Binding-site contacts:
Ligand atom C11 contacts residue GLY550 of chain 1.A at 3.5 Å.
Ligand atom C2 contacts residue PHE383 of chain 1.B at 3.5 Å (hydrophobic).
Ligand atom C9 contacts residue VAL551 of chain 1.A at 4.0 Å (hydrophobic).
Ligand atom C contacts residue PHE383 of chain 1.B at 3.7 Å (hydrophobic).
Ligand atom C14 contacts residue SER330 of chain 1.B at 3.3 Å.
Ligand atom C contacts residue ASP521 of chain 1.A at 3.4 Å.
Ligand atom C6 contacts residue PHE383 of chain 1.B at 3.5 Å (hydrophobic).
Ligand atom C7 contacts residue ASP523 of chain 1.A at 3.7 Å.
Ligand atom C9 contacts residue THR552 of chain 1.A at 3.7 Å.
Ligand atom C5 contacts residue TYR331 of chain 1.B at 3.8 Å (hydrophobic).
Ligand atom C16 contacts residue TYR331 of chain 1.B at 3.8 Å (hydrophobic).
Ligand atom C13 contacts residue VAL356 of chain 1.B at 3.5 Å (hydrophobic).
Ligand atom C12 contacts residue TYR326 of chain 1.B at 3.9 Å (hydrophobic).
Ligand atom C6 contacts residue THR552 of chain 1.A at 3.6 Å.
Ligand atom C2 contacts residue VAL498 of chain 1.A at 3.9 Å (hydrophobic).
Ligand atom C15 contacts residue SER330 of chain 1.B at 3.6 Å.
Ligand atom C7 contacts residue THR552 of chain 1.A at 3.8 Å.
Ligand atom C16 contacts residue GLY329 of chain 1.B at 3.9 Å.
Ligand atom C12 contacts residue PHE383 of chain 1.B at 4.0 Å (hydrophobic).
Ligand atom N1 contacts residue ASP521 of chain 1.A at 2.7 Å (salt-bridge).
Ligand atom C2 contacts residue ASP521 of chain 1.A at 3.5 Å.
Ligand atom C14 contacts residue VAL356 of chain 1.B at 3.6 Å (hydrophobic).
Ligand atom C13 contacts residue ILE381 of chain 1.B at 3.6 Å (hydrophobic).
Ligand atom C13 contacts residue PHE324 of chain 1.B at 3.9 Å (hydrophobic).
Ligand atom C14 contacts residue TYR331 of chain 1.B at 4.0 Å (hydrophobic).
Ligand atom C10 contacts residue ASP523 of chain 1.A at 3.7 Å.
Ligand atom C10 contacts residue THR552 of chain 1.A at 3.2 Å.
Ligand atom C6 contacts residue ASP523 of chain 1.A at 3.6 Å.
Ligand atom C6 contacts residue ASP521 of chain 1.A at 3.4 Å.
Ligand atom C17 contacts residue GLY329 of chain 1.B at 4.0 Å.
Ligand atom C8 contacts residue ASP523 of chain 1.A at 3.8 Å.
Ligand atom C1 contacts residue ASP523 of chain 1.A at 4.0 Å.
Ligand atom N contacts residue ASP523 of chain 1.A at 4.0 Å.
Ligand atom N contacts residue PHE383 of chain 1.B at 3.2 Å.
Ligand atom N1 contacts residue PHE383 of chain 1.B at 3.7 Å.
Ligand atom C13 contacts residue GLY354 of chain 1.B at 3.8 Å.
Ligand atom N1 contacts residue ASP523 of chain 1.A at 3.7 Å.
Ligand atom N contacts residue ASP521 of chain 1.A at 2.5 Å (salt-bridge).
Ligand atom C11 contacts residue TYR326 of chain 1.B at 3.9 Å (hydrophobic).
Ligand atom N1 contacts residue THR552 of chain 1.A at 2.9 Å (h-bond).

Sequence of chain 1.A:
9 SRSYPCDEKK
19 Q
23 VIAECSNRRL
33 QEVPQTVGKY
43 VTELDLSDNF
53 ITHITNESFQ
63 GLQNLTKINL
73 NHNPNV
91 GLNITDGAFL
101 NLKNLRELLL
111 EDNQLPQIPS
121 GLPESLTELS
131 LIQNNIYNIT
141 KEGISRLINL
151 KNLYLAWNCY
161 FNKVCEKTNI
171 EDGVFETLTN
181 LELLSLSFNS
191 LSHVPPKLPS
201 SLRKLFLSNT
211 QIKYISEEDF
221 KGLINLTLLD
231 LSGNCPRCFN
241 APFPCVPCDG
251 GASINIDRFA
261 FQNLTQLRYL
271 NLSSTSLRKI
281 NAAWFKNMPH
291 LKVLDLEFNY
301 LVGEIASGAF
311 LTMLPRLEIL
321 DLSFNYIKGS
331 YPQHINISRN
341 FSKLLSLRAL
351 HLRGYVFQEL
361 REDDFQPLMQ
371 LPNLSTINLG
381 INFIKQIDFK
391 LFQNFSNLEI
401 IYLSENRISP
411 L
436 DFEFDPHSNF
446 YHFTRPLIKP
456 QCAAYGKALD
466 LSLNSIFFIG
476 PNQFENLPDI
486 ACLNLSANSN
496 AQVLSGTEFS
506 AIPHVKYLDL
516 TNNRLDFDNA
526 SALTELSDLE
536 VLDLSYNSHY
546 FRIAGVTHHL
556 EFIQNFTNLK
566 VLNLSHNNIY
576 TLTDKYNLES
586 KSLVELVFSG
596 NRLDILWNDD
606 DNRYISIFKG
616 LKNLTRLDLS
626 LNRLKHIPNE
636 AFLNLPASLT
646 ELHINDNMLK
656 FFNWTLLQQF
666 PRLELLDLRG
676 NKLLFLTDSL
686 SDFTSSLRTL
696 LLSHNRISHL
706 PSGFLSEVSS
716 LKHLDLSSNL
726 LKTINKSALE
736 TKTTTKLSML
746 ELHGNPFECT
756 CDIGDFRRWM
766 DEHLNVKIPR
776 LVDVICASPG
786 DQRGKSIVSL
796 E

A protein and the small-molecule ligand that binds it are described below.
Small molecule (SMILES): CCCCCc1cc2c(CCCCN)cccc2nc1N

Sequence of chain 1.B:
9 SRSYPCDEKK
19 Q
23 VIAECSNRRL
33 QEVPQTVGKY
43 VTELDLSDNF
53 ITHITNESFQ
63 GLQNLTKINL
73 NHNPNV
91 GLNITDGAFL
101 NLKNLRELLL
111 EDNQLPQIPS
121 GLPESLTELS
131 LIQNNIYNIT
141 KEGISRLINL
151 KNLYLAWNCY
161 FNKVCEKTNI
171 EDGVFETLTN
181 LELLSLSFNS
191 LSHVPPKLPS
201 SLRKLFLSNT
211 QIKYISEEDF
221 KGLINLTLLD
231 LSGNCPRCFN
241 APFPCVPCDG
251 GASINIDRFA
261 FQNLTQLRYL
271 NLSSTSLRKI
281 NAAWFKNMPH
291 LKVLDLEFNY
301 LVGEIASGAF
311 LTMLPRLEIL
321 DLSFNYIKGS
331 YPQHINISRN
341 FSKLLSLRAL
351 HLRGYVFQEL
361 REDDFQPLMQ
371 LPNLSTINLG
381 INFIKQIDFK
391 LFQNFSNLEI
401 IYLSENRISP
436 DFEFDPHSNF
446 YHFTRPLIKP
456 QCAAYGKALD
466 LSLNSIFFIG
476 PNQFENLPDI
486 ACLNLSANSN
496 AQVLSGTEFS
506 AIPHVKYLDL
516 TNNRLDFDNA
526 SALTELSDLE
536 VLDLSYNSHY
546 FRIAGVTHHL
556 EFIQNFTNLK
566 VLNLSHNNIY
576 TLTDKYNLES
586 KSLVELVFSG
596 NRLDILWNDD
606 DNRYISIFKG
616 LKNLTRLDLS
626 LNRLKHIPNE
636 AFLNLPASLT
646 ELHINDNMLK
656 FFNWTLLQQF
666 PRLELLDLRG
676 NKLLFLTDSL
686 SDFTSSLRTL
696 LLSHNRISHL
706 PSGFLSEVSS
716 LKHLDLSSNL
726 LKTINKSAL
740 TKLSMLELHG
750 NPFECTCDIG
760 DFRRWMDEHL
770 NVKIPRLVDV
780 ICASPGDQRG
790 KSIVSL